The small molecule below binds the protein below.
Small molecule (SMILES): CCCCC[C@H](O)/C=C/[C@@H]1[C@@H](C/C=C\CCCC(=O)O)[C@H]2CO[C@@H]1C2

Sequence of chain 1.A:
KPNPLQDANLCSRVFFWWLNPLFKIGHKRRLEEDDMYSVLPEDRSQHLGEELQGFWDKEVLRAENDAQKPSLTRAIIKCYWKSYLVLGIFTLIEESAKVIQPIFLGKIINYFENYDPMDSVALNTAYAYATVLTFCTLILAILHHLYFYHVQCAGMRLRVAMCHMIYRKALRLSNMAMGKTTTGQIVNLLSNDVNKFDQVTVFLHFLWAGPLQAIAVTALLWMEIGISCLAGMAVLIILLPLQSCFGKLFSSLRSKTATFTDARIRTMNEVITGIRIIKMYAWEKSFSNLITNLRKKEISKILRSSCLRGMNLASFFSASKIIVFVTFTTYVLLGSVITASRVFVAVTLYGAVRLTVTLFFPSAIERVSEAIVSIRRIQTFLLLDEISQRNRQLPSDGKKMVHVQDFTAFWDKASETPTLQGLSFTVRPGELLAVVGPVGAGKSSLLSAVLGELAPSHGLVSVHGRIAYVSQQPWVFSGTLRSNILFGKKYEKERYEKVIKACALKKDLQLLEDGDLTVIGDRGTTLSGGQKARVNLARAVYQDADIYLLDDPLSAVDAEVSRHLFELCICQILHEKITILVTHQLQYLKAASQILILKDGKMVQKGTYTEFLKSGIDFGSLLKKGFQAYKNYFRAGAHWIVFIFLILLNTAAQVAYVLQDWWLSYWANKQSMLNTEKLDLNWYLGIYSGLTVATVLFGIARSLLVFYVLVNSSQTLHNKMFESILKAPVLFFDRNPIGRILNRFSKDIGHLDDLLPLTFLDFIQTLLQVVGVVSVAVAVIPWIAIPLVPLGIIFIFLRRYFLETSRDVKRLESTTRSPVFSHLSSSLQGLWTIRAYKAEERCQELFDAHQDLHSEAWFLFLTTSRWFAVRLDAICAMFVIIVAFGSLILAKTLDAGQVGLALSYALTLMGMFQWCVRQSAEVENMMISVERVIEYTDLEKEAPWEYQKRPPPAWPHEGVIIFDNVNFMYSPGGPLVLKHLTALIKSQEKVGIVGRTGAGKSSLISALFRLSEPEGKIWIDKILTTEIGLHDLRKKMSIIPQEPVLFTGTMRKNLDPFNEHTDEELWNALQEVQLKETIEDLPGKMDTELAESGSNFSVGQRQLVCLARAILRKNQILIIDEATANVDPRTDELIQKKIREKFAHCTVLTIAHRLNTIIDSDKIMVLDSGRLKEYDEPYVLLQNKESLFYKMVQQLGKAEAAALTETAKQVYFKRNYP

Binding-site contacts:
Ligand atom C16 contacts residue TRP995 of chain 1.A at 3.6 Å (hydrophobic).
Ligand atom O1 contacts residue ARG998 of chain 1.A at 4.0 Å.
Ligand atom C14 contacts residue TRP995 of chain 1.A at 4.3 Å (hydrophobic).
Ligand atom C3 contacts residue TRP995 of chain 1.A at 3.8 Å (hydrophobic).
Ligand atom C15 contacts residue GLY991 of chain 1.A at 3.8 Å.
Ligand atom C9 contacts residue TRP995 of chain 1.A at 2.4 Å (hydrophobic).
Ligand atom C17 contacts residue TRP995 of chain 1.A at 3.7 Å (hydrophobic).
Ligand atom O1 contacts residue TRP995 of chain 1.A at 3.6 Å.
Ligand atom C7 contacts residue LEU367 of chain 1.A at 3.2 Å (hydrophobic).
Ligand atom C20 contacts residue ARG998 of chain 1.A at 2.4 Å.
Ligand atom C8 contacts residue TRP995 of chain 1.A at 3.2 Å (hydrophobic).
Ligand atom C11 contacts residue MET992 of chain 1.A at 4.0 Å (hydrophobic).
Ligand atom C4 contacts residue TRP995 of chain 1.A at 4.1 Å (hydrophobic).
Ligand atom C17 contacts residue GLN994 of chain 1.A at 4.0 Å.
Ligand atom C7 contacts residue TRP995 of chain 1.A at 3.7 Å (hydrophobic).
Ligand atom C14 contacts residue GLY991 of chain 1.A at 4.1 Å.
Ligand atom C13 contacts residue GLY991 of chain 1.A at 3.9 Å.
Ligand atom C10 contacts residue TRP995 of chain 1.A at 2.3 Å (hydrophobic).
Ligand atom C5 contacts residue LEU367 of chain 1.A at 3.6 Å (hydrophobic).
Ligand atom C2 contacts residue ARG375 of chain 1.A at 4.2 Å.
Ligand atom C21 contacts residue PHE324 of chain 1.A at 3.6 Å (hydrophobic).
Ligand atom C10 contacts residue MET992 of chain 1.A at 4.0 Å (hydrophobic).
Ligand atom O5 contacts residue PHE324 of chain 1.A at 4.0 Å.
Ligand atom C5 contacts residue TRP995 of chain 1.A at 3.2 Å (hydrophobic).
Ligand atom C1 contacts residue ARG375 of chain 1.A at 4.0 Å.
Ligand atom O3 contacts residue PHE368 of chain 1.A at 4.0 Å.
Ligand atom O2 contacts residue ARG375 of chain 1.A at 3.1 Å (salt-bridge).
Ligand atom C11 contacts residue TRP995 of chain 1.A at 3.8 Å (hydrophobic).
Ligand atom C4 contacts residue LEU367 of chain 1.A at 3.4 Å (hydrophobic).
Ligand atom C18 contacts residue ARG998 of chain 1.A at 3.6 Å.
Ligand atom C19 contacts residue ARG998 of chain 1.A at 3.5 Å.
Ligand atom C10 contacts residue GLY991 of chain 1.A at 3.9 Å.
Ligand atom C12 contacts residue TRP995 of chain 1.A at 4.2 Å (hydrophobic).
Ligand atom C6 contacts residue LEU367 of chain 1.A at 3.7 Å (hydrophobic).
Ligand atom C18 contacts residue TRP995 of chain 1.A at 3.2 Å (hydrophobic).
Ligand atom C11 contacts residue GLY991 of chain 1.A at 4.2 Å.
Ligand atom C12 contacts residue LEU367 of chain 1.A at 4.2 Å (hydrophobic).
Ligand atom C21 contacts residue TRP995 of chain 1.A at 3.3 Å (hydrophobic).
Ligand atom C6 contacts residue TRP995 of chain 1.A at 3.5 Å (hydrophobic).
Ligand atom C8 contacts residue LEU367 of chain 1.A at 4.2 Å (hydrophobic).